Sequence of chain 22.D:
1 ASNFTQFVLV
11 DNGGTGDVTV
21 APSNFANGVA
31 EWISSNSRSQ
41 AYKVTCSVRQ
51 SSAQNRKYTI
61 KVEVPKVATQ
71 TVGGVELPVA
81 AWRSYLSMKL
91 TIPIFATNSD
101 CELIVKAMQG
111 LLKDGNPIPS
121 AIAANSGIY

This small molecule binds to this protein.
Small molecule (SMILES): Nc1ccn([C@@H]2O[C@H](CO[P](=O)(O)O[C@H]3[C@@H](O)[C@H](n4cnc5c(N)ncnc54)O[C@@H]3CO[P](=O)(O)O[C@H]3[C@@H](O)[C@H](n4cnc5c(=O)nc(N)[nH]c54)O[C@@H]3CO[P](=O)(O)O[C@H]3[C@@H](O)[C@H](n4cnc5c(N)ncnc54)O[C@@H]3CO[P](=O)(O)O[C@H]3[C@@H](O)[C@H](n4cnc5c(N)ncnc54)O[C@@H]3CO[P](=O)(O)O[C@H]3[C@@H](O)[C@H](n4ccc(=O)[nH]c4=O)O[C@@H]3CO[P](=O)(O)O[C@H]3[C@@H](O)[C@H](n4ccc(N)nc4=O)O[C@@H]3CO[P](=O)(O)O[C@H]3[C@@H](O)[C@H](n4ccc(=O)[nH]c4=O)O[C@@H]3CO[P](=O)(O)O[C@H]3[C@@H](O)[C@H](n4cnc5c(=O)nc(N)[nH]c54)O[C@@H]3COPO)[C@@H](O)[C@H]2O)c(=O)n1

Sequence of chain 22.C:
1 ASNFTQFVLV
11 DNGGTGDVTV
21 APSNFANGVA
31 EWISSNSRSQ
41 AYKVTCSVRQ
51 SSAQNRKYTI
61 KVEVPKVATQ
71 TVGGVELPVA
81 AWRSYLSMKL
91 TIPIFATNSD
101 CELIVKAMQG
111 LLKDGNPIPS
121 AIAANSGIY

Binding-site contacts:
Ligand atom C8 contacts residue TYR85 of chain 22.C at 3.7 Å (hydrophobic).
Ligand atom C5 contacts residue TYR85 of chain 22.C at 3.7 Å (hydrophobic).
Ligand atom P contacts residue ARG49 of chain 22.D at 3.2 Å.
Ligand atom N7 contacts residue LYS61 of chain 22.C at 3.5 Å.
Ligand atom OP2 contacts residue LYS89 of chain 22.D at 3.5 Å (salt-bridge).
Ligand atom P contacts residue SER51 of chain 22.D at 3.4 Å.
Ligand atom C5' contacts residue ARG49 of chain 22.D at 3.1 Å.
Ligand atom OP1 contacts residue ASN55 of chain 22.D at 3.4 Å (h-bond).
Ligand atom P contacts residue LYS57 of chain 22.D at 3.2 Å.
Ligand atom O5' contacts residue ARG49 of chain 22.D at 3.6 Å (salt-bridge).
Ligand atom N6 contacts residue THR45 of chain 22.C at 2.9 Å (h-bond).
Ligand atom OP2 contacts residue ASN55 of chain 22.D at 3.5 Å (h-bond).
Ligand atom C8 contacts residue THR45 of chain 22.C at 3.6 Å.
Ligand atom N1 contacts residue SER47 of chain 22.C at 2.8 Å (h-bond).
Ligand atom OP2 contacts residue SER51 of chain 22.D at 3.5 Å (h-bond).
Ligand atom N7 contacts residue TYR85 of chain 22.C at 3.6 Å.
Ligand atom C5 contacts residue THR45 of chain 22.C at 3.2 Å.
Ligand atom OP1 contacts residue LYS89 of chain 22.D at 3.3 Å (salt-bridge).
Ligand atom OP2 contacts residue LYS57 of chain 22.D at 3.2 Å (salt-bridge).
Ligand atom N1 contacts residue THR59 of chain 22.C at 3.5 Å.
Ligand atom C2 contacts residue SER47 of chain 22.C at 3.2 Å.
Ligand atom P contacts residue LYS89 of chain 22.D at 3.4 Å.
Ligand atom OP2 contacts residue LYS43 of chain 22.C at 3.0 Å (salt-bridge).
Ligand atom C6 contacts residue TYR85 of chain 22.C at 3.7 Å (hydrophobic).
Ligand atom OP2 contacts residue LYS57 of chain 22.D at 2.6 Å (salt-bridge).
Ligand atom N6 contacts residue THR91 of chain 22.D at 3.4 Å (h-bond).
Ligand atom OP1 contacts residue ARG49 of chain 22.D at 2.5 Å (salt-bridge).
Ligand atom N6 contacts residue THR59 of chain 22.C at 2.9 Å (h-bond).
Ligand atom OP1 contacts residue SER52 of chain 22.D at 2.9 Å (h-bond).
Ligand atom OP2 contacts residue LYS89 of chain 22.D at 3.4 Å (salt-bridge).
Ligand atom O3' contacts residue SER51 of chain 22.D at 3.4 Å.
Ligand atom C6 contacts residue THR45 of chain 22.C at 3.5 Å.
Ligand atom N7 contacts residue THR45 of chain 22.C at 2.5 Å (h-bond).
Ligand atom O2' contacts residue GLU63 of chain 22.C at 3.6 Å.
Ligand atom C5' contacts residue TYR85 of chain 22.C at 3.7 Å (hydrophobic).
Ligand atom O3' contacts residue ARG49 of chain 22.D at 3.0 Å (salt-bridge).
Ligand atom OP1 contacts residue LYS57 of chain 22.D at 2.8 Å.
Ligand atom O5' contacts residue LYS57 of chain 22.D at 3.1 Å (salt-bridge).
Ligand atom OP2 contacts residue TYR85 of chain 22.C at 2.9 Å (h-bond).
Ligand atom OP1 contacts residue SER51 of chain 22.D at 2.8 Å (h-bond).